Sequence of chain 1.A:
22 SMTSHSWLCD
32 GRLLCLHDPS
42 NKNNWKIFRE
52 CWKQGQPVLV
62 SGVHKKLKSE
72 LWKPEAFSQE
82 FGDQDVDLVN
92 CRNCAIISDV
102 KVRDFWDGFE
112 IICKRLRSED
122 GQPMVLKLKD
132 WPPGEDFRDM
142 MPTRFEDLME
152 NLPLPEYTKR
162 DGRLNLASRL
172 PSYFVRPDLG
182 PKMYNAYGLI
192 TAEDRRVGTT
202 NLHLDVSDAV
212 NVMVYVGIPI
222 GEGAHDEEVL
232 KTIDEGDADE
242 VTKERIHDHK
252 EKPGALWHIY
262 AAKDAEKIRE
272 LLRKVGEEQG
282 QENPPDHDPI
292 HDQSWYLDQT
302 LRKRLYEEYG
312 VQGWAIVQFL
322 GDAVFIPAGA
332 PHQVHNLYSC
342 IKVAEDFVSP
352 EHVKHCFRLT

Binding-site contacts:
Ligand atom C1 contacts residue HIS204 of chain 1.A at 3.4 Å.
Ligand atom C5 contacts residue TYR185 of chain 1.A at 3.8 Å (hydrophobic).
Ligand atom C contacts residue THR201 of chain 1.A at 3.5 Å.
Ligand atom C2 contacts residue MN1 of chain 1.H at 3.0 Å.
Ligand atom C contacts residue HIS204 of chain 1.A at 4.4 Å.
Ligand atom C5 contacts residue VAL335 of chain 1.A at 4.0 Å (hydrophobic).
Ligand atom N contacts residue HIS333 of chain 1.A at 3.3 Å (h-bond).
Ligand atom C4 contacts residue THR201 of chain 1.A at 3.8 Å.
Ligand atom O contacts residue LYS343 of chain 1.A at 2.4 Å (salt-bridge).
Ligand atom O contacts residue THR201 of chain 1.A at 4.4 Å.
Ligand atom C3 contacts residue VAL335 of chain 1.A at 3.7 Å (hydrophobic).
Ligand atom C4 contacts residue TYR185 of chain 1.A at 3.9 Å (hydrophobic).
Ligand atom O contacts residue VAL335 of chain 1.A at 3.8 Å.
Ligand atom C2 contacts residue ASN212 of chain 1.A at 4.3 Å.
Ligand atom C4 contacts residue ASN212 of chain 1.A at 4.5 Å.
Ligand atom C1 contacts residue THR201 of chain 1.A at 3.8 Å.
Ligand atom C contacts residue TYR185 of chain 1.A at 3.4 Å (hydrophobic).
Ligand atom C2 contacts residue HIS204 of chain 1.A at 4.2 Å.
Ligand atom N contacts residue HIS204 of chain 1.A at 3.1 Å (h-bond).
Ligand atom C2 contacts residue TRP258 of chain 1.A at 3.8 Å (hydrophobic).
Ligand atom O1 contacts residue THR200 of chain 1.A at 4.3 Å.
Ligand atom O1 contacts residue THR201 of chain 1.A at 2.4 Å (h-bond).
Ligand atom O1 contacts residue LYS343 of chain 1.A at 3.9 Å.
Ligand atom C3 contacts residue MN1 of chain 1.H at 4.4 Å.
Ligand atom C2 contacts residue HIS333 of chain 1.A at 3.5 Å.
Ligand atom C5 contacts residue LYS343 of chain 1.A at 3.5 Å.
Ligand atom C1 contacts residue TYR185 of chain 1.A at 3.7 Å (hydrophobic).
Ligand atom O1 contacts residue TYR185 of chain 1.A at 3.8 Å.
Ligand atom C1 contacts residue MN1 of chain 1.H at 3.0 Å.
Ligand atom O contacts residue TYR185 of chain 1.A at 4.0 Å.
Ligand atom C5 contacts residue THR201 of chain 1.A at 3.4 Å.
Ligand atom C contacts residue MN1 of chain 1.H at 4.4 Å.
Ligand atom N contacts residue TYR185 of chain 1.A at 4.4 Å.
Ligand atom C3 contacts residue TRP258 of chain 1.A at 3.6 Å (hydrophobic).
Ligand atom N contacts residue ASP206 of chain 1.A at 4.4 Å.
Ligand atom C4 contacts residue VAL335 of chain 1.A at 4.2 Å (hydrophobic).
Ligand atom N contacts residue MN1 of chain 1.H at 2.1 Å.
Ligand atom C3 contacts residue ASN212 of chain 1.A at 3.8 Å.
Ligand atom O contacts residue ASN212 of chain 1.A at 4.2 Å.

A small-molecule ligand and the protein it binds are described below.
Small molecule (SMILES): O=C(O)c1ccncc1